Binding-site contacts:
Ligand atom O contacts residue ASN106 of chain 9.A at 3.6 Å.
Ligand atom CE contacts residue MET135 of chain 9.A at 3.7 Å (hydrophobic).
Ligand atom NE2 contacts residue LYS104 of chain 9.A at 2.3 Å (salt-bridge).
Ligand atom SD contacts residue PRO152 of chain 9.A at 3.5 Å.
Ligand atom CE contacts residue ARG132 of chain 9.A at 3.3 Å.
Ligand atom CD contacts residue ASN106 of chain 9.A at 4.0 Å.
Ligand atom CG contacts residue ILE103 of chain 9.A at 3.5 Å (hydrophobic).
Ligand atom N contacts residue MET135 of chain 9.A at 3.8 Å.
Ligand atom CD1 contacts residue ARG132 of chain 9.A at 3.7 Å.
Ligand atom CD1 contacts residue ALA136 of chain 9.A at 3.8 Å (hydrophobic).
Ligand atom O contacts residue ARG132 of chain 9.A at 3.7 Å.
Ligand atom OH contacts residue LYS129 of chain 9.A at 3.6 Å.
Ligand atom O contacts residue ARG132 of chain 9.A at 3.7 Å.
Ligand atom CE contacts residue GLU50 of chain 9.A at 3.7 Å.
Ligand atom CD2 contacts residue ILE103 of chain 9.A at 3.9 Å (hydrophobic).
Ligand atom CG contacts residue LEU46 of chain 9.A at 3.8 Å (hydrophobic).
Ligand atom C contacts residue ARG132 of chain 9.A at 3.8 Å.
Ligand atom CD1 contacts residue MET135 of chain 9.A at 3.7 Å (hydrophobic).
Ligand atom CD1 contacts residue ARG132 of chain 9.A at 3.4 Å.
Ligand atom O contacts residue ASN106 of chain 9.A at 3.8 Å.
Ligand atom SD contacts residue MET135 of chain 9.A at 3.6 Å.
Ligand atom O contacts residue ASN106 of chain 9.A at 4.0 Å.
Ligand atom SD contacts residue GLU50 of chain 9.A at 3.6 Å.
Ligand atom CB contacts residue MET135 of chain 9.A at 3.5 Å (hydrophobic).
Ligand atom CE1 contacts residue ARG132 of chain 9.A at 3.7 Å.
Ligand atom CG2 contacts residue ARG132 of chain 9.A at 3.6 Å.
Ligand atom CE2 contacts residue ILE103 of chain 9.A at 4.0 Å (hydrophobic).
Ligand atom CG contacts residue MET135 of chain 9.A at 4.0 Å (hydrophobic).
Ligand atom O contacts residue SER153 of chain 9.A at 3.7 Å.
Ligand atom CD contacts residue ASN105 of chain 9.A at 3.7 Å.
Ligand atom OE1 contacts residue ASN106 of chain 9.A at 3.2 Å (h-bond).
Ligand atom OE1 contacts residue ASN105 of chain 9.A at 3.0 Å (h-bond).
Ligand atom CB contacts residue ILE103 of chain 9.A at 3.9 Å (hydrophobic).
Ligand atom SD contacts residue TYR53 of chain 9.A at 3.9 Å.
Ligand atom CA contacts residue ARG132 of chain 9.A at 3.6 Å.
Ligand atom NE2 contacts residue ASN105 of chain 9.A at 3.6 Å.
Ligand atom CD1 contacts residue ILE103 of chain 9.A at 3.7 Å (hydrophobic).
Ligand atom O contacts residue ASN105 of chain 9.A at 3.8 Å.
Ligand atom CD contacts residue LYS104 of chain 9.A at 3.5 Å.
Ligand atom CD1 contacts residue LEU111 of chain 9.A at 3.7 Å (hydrophobic).

Sequence of chain 9.A:
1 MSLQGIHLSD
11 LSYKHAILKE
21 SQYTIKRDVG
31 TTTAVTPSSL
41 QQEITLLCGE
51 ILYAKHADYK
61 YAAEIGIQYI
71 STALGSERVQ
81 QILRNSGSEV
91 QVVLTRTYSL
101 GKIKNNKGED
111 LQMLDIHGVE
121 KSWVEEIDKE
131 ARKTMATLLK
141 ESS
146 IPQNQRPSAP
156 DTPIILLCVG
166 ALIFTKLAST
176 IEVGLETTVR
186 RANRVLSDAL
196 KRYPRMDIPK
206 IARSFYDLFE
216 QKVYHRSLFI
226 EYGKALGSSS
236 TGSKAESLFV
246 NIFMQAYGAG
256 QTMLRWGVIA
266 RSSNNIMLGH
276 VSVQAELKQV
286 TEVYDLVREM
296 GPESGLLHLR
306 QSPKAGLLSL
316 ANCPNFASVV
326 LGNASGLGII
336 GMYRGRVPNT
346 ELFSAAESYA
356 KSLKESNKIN

The small molecule below binds the protein below.
Small molecule (SMILES): CC[C@H](C)[C@H](NC(=O)[C@H](CC(C)C)NC(=O)[C@H](CCC(N)=O)NC(=O)[C@H](Cc1ccc(O)cc1)NC(=O)[C@@H](NC(=O)[C@@H](N)CC(=O)O)[C@@H](C)CC)C(=O)N[C@H](C=O)CCSC